This protein binds this small molecule.
Small molecule (SMILES): CC(=O)N[C@@H]1[C@@H](O)[C@H](O)[C@@H](CO)O[C@H]1O

Sequence of chain 1.A:
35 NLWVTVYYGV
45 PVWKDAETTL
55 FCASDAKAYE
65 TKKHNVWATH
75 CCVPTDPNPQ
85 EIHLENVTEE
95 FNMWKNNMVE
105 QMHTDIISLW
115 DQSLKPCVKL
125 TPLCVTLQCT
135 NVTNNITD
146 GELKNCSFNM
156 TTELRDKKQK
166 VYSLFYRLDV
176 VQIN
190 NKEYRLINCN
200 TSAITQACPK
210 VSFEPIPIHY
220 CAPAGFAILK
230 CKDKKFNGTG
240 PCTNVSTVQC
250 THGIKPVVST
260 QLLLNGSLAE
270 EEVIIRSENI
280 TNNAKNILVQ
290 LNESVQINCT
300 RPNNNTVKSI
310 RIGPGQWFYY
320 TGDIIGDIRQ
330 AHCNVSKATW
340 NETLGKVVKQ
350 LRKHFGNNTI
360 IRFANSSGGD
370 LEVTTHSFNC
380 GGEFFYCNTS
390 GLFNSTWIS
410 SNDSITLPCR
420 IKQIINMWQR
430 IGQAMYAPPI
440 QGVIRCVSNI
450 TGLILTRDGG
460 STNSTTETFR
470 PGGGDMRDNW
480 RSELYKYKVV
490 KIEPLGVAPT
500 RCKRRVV

Binding-site contacts:
Ligand atom O5 contacts residue ASN340 of chain 1.A at 2.4 Å (h-bond).
Ligand atom C1 contacts residue ASN340 of chain 1.A at 1.5 Å.
Ligand atom C8 contacts residue LYS336 of chain 1.A at 4.4 Å.
Ligand atom C3 contacts residue ASN340 of chain 1.A at 3.8 Å.
Ligand atom C5 contacts residue ASN340 of chain 1.A at 3.7 Å.
Ligand atom C7 contacts residue ASN340 of chain 1.A at 3.3 Å.
Ligand atom C2 contacts residue ASN340 of chain 1.A at 2.4 Å.
Ligand atom C8 contacts residue ASN340 of chain 1.A at 3.9 Å.
Ligand atom N2 contacts residue ASN340 of chain 1.A at 2.8 Å (h-bond).
Ligand atom C4 contacts residue ASN340 of chain 1.A at 4.2 Å.
Ligand atom O7 contacts residue ASN340 of chain 1.A at 3.2 Å (h-bond).